Binding-site contacts:
Ligand atom O6 contacts residue ASN313 of chain 1.A at 4.2 Å.
Ligand atom O5 contacts residue HIS112 of chain 1.A at 4.2 Å.
Ligand atom C4 contacts residue ASN313 of chain 1.A at 1.3 Å.
Ligand atom C2 contacts residue ASN313 of chain 1.A at 3.8 Å.
Ligand atom O5 contacts residue ASN313 of chain 1.A at 3.7 Å.
Ligand atom C1 contacts residue SER113 of chain 1.A at 4.2 Å.
Ligand atom C6 contacts residue SER113 of chain 1.A at 4.3 Å.
Ligand atom C5 contacts residue SER113 of chain 1.A at 3.5 Å.
Ligand atom O5 contacts residue SER113 of chain 1.A at 4.2 Å.
Ligand atom C5 contacts residue ASN313 of chain 1.A at 2.5 Å.
Ligand atom C1 contacts residue HIS112 of chain 1.A at 4.3 Å.
Ligand atom C4 contacts residue SER113 of chain 1.A at 4.1 Å.
Ligand atom C6 contacts residue LEU310 of chain 1.A at 4.4 Å (hydrophobic).
Ligand atom O6 contacts residue SER113 of chain 1.A at 4.2 Å.
Ligand atom C3 contacts residue ASN313 of chain 1.A at 2.5 Å.
Ligand atom O6 contacts residue MET309 of chain 1.A at 4.3 Å.
Ligand atom C6 contacts residue ASN313 of chain 1.A at 3.0 Å.
Ligand atom O3 contacts residue ASN313 of chain 1.A at 2.9 Å (h-bond).
Ligand atom C1 contacts residue ASN313 of chain 1.A at 4.2 Å.
Ligand atom O6 contacts residue HIS112 of chain 1.A at 4.1 Å.

Sequence of chain 1.A:
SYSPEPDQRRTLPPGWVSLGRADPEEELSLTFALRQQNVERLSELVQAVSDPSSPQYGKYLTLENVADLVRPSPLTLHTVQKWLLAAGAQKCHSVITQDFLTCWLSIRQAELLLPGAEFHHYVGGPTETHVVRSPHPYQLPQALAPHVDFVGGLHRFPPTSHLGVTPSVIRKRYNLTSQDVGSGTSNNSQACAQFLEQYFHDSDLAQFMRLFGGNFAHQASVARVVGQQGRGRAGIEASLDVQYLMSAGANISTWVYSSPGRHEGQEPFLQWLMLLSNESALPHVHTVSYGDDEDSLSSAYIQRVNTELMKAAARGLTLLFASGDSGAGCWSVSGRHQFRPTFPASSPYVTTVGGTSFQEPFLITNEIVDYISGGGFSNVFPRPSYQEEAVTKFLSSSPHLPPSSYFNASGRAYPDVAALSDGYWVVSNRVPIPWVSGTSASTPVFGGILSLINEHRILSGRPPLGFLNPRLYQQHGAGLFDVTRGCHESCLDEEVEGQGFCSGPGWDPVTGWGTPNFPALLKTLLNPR

This protein binds this small molecule.
Small molecule (SMILES): CC(=O)N[C@@H]1[C@@H](O)[C@H](O)[C@@H](CO)O[C@H]1O